A protein and the small-molecule ligand that binds it are described below.
Small molecule (SMILES): CC(=O)N[C@@H]1[C@@H](O)[C@H](O)[C@@H](CO)O[C@H]1O

Sequence of chain 1.A:
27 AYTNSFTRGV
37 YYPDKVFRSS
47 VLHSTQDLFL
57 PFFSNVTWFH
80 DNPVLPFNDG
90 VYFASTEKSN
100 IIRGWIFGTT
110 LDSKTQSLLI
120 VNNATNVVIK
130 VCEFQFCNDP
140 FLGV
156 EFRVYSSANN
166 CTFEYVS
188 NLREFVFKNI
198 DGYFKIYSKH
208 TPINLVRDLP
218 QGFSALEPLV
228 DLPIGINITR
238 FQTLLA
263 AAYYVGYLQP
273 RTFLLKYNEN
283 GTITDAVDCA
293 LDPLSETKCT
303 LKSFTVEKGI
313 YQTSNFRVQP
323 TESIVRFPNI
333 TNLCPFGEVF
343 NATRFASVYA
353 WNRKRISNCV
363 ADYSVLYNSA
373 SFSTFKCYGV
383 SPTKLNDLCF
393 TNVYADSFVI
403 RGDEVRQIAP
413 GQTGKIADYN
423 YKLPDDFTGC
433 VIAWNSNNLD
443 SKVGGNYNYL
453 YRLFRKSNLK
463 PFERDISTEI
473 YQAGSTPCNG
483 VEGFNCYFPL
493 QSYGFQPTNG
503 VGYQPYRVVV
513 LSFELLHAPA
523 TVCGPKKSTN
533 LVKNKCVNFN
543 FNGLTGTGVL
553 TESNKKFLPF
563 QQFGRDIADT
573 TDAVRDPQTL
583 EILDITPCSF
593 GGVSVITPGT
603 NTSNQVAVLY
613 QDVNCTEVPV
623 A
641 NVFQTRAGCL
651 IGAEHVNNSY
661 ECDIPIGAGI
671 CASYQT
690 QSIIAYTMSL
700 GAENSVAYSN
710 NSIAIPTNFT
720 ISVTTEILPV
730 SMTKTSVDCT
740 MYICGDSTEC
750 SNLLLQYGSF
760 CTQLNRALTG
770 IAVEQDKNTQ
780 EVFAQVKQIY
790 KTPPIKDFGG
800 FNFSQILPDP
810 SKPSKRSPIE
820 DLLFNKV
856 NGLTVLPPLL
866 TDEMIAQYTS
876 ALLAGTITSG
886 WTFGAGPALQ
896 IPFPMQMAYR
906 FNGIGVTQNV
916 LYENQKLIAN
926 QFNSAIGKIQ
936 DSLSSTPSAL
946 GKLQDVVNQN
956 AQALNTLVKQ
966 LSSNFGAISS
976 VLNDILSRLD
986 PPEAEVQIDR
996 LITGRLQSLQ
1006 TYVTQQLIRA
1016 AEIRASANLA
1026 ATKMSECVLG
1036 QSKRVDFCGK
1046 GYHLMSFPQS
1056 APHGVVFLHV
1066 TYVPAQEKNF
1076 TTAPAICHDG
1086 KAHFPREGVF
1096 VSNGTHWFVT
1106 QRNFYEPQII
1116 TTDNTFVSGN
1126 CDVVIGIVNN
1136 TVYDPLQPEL

Binding-site contacts:
Ligand atom C6 contacts residue TYR28 of chain 1.A at 3.9 Å (hydrophobic).
Ligand atom O6 contacts residue TYR28 of chain 1.A at 3.7 Å.
Ligand atom C3 contacts residue ASN61 of chain 1.A at 3.8 Å.
Ligand atom N2 contacts residue ASN61 of chain 1.A at 2.9 Å (h-bond).
Ligand atom C7 contacts residue ASN61 of chain 1.A at 3.9 Å.
Ligand atom O7 contacts residue ASN61 of chain 1.A at 4.4 Å.
Ligand atom C5 contacts residue ASN61 of chain 1.A at 3.6 Å.
Ligand atom O5 contacts residue ASN61 of chain 1.A at 2.4 Å (h-bond).
Ligand atom C3 contacts residue TYR28 of chain 1.A at 4.4 Å (hydrophobic).
Ligand atom C5 contacts residue TYR28 of chain 1.A at 3.5 Å (hydrophobic).
Ligand atom C2 contacts residue ASN61 of chain 1.A at 2.4 Å.
Ligand atom C1 contacts residue TYR28 of chain 1.A at 3.4 Å (hydrophobic).
Ligand atom C2 contacts residue TYR28 of chain 1.A at 4.5 Å (hydrophobic).
Ligand atom O5 contacts residue TYR28 of chain 1.A at 3.6 Å.
Ligand atom C4 contacts residue ASN61 of chain 1.A at 4.2 Å.
Ligand atom C1 contacts residue ASN61 of chain 1.A at 1.4 Å.